Binding-site contacts:
Ligand atom C6 contacts residue ASN109 of chain 1.B at 3.3 Å.
Ligand atom N2 contacts residue ASN109 of chain 1.B at 3.6 Å.
Ligand atom O5 contacts residue ASN109 of chain 1.B at 2.4 Å (h-bond).
Ligand atom C3 contacts residue PHE40 of chain 1.B at 3.9 Å (hydrophobic).
Ligand atom C7 contacts residue SER38 of chain 1.B at 4.1 Å.
Ligand atom O5 contacts residue PHE40 of chain 1.B at 3.5 Å (h-bond).
Ligand atom C6 contacts residue SER38 of chain 1.B at 4.3 Å.
Ligand atom C1 contacts residue ASN109 of chain 1.B at 1.4 Å.
Ligand atom C3 contacts residue ASN109 of chain 1.B at 3.8 Å.
Ligand atom C5 contacts residue ASN109 of chain 1.B at 3.2 Å.
Ligand atom O4 contacts residue PHE40 of chain 1.B at 4.3 Å.
Ligand atom C3 contacts residue SER38 of chain 1.B at 4.2 Å.
Ligand atom C4 contacts residue ASN109 of chain 1.B at 3.8 Å.
Ligand atom O6 contacts residue ASN109 of chain 1.B at 3.5 Å (h-bond).
Ligand atom C1 contacts residue PHE40 of chain 1.B at 4.1 Å (hydrophobic).
Ligand atom C8 contacts residue SER38 of chain 1.B at 4.0 Å.
Ligand atom C5 contacts residue PHE40 of chain 1.B at 4.0 Å (hydrophobic).
Ligand atom N2 contacts residue SER38 of chain 1.B at 3.2 Å (h-bond).
Ligand atom C1 contacts residue SER38 of chain 1.B at 3.9 Å.
Ligand atom O5 contacts residue SER41 of chain 1.B at 4.2 Å.
Ligand atom C2 contacts residue SER38 of chain 1.B at 3.9 Å.
Ligand atom C4 contacts residue PHE40 of chain 1.B at 4.3 Å (hydrophobic).
Ligand atom O4 contacts residue SER41 of chain 1.B at 4.3 Å.
Ligand atom O6 contacts residue SER41 of chain 1.B at 3.7 Å.
Ligand atom C2 contacts residue ASN109 of chain 1.B at 2.7 Å.
Ligand atom C5 contacts residue SER41 of chain 1.B at 4.0 Å.
Ligand atom O4 contacts residue VAL42 of chain 1.B at 4.4 Å.

This small molecule binds to this protein.
Small molecule (SMILES): CC(=O)N[C@H]1[C@H](O[C@H]2[C@H](O)[C@@H](NC(C)=O)CO[C@@H]2CO)O[C@H](CO)[C@@H](O)[C@@H]1O

Sequence of chain 1.B:
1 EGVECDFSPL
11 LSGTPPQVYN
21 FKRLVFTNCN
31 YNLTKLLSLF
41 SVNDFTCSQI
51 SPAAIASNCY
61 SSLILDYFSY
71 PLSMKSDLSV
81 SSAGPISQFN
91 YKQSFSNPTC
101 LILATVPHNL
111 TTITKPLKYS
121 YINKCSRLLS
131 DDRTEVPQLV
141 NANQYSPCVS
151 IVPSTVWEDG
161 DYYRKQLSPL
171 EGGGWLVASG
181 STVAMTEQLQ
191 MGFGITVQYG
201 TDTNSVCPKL